Binding-site contacts:
Ligand atom OXT contacts residue PHE170 of chain 1.B at 4.2 Å.
Ligand atom NZ contacts residue ASN106 of chain 1.B at 3.5 Å (h-bond).
Ligand atom NZ contacts residue GLU55 of chain 1.B at 4.0 Å.
Ligand atom O contacts residue TRP59 of chain 1.A at 4.1 Å.
Ligand atom CG contacts residue TRP59 of chain 1.A at 4.4 Å (hydrophobic).
Ligand atom C contacts residue TYR247 of chain 1.B at 3.8 Å (hydrophobic).
Ligand atom CE contacts residue TRP59 of chain 1.A at 4.4 Å (hydrophobic).
Ligand atom C contacts residue TRP251 of chain 1.B at 4.0 Å (hydrophobic).
Ligand atom CD contacts residue ASP167 of chain 1.B at 4.1 Å.
Ligand atom C contacts residue TRP59 of chain 1.A at 3.8 Å (hydrophobic).
Ligand atom O contacts residue ARG119 of chain 1.A at 3.7 Å.
Ligand atom CD contacts residue TRP59 of chain 1.A at 3.9 Å (hydrophobic).
Ligand atom NZ contacts residue ALA114 of chain 1.B at 4.2 Å.
Ligand atom CG contacts residue PHE170 of chain 1.B at 3.7 Å (hydrophobic).
Ligand atom CB contacts residue PHE170 of chain 1.B at 4.1 Å (hydrophobic).
Ligand atom NZ contacts residue ALA120 of chain 1.B at 4.4 Å.
Ligand atom CB contacts residue TRP59 of chain 1.A at 3.7 Å (hydrophobic).
Ligand atom CD contacts residue GLU55 of chain 1.B at 3.5 Å.
Ligand atom CB contacts residue GLU55 of chain 1.B at 4.3 Å.
Ligand atom CD contacts residue ALA120 of chain 1.B at 3.8 Å (hydrophobic).
Ligand atom CE contacts residue GLU55 of chain 1.B at 4.4 Å.
Ligand atom CA contacts residue TRP251 of chain 1.B at 3.8 Å (hydrophobic).
Ligand atom OXT contacts residue TYR247 of chain 1.B at 2.9 Å (h-bond).
Ligand atom CD contacts residue PHE170 of chain 1.B at 3.9 Å (hydrophobic).
Ligand atom CE contacts residue ALA120 of chain 1.B at 4.3 Å (hydrophobic).
Ligand atom CG contacts residue GLU55 of chain 1.B at 2.9 Å.
Ligand atom O contacts residue TYR247 of chain 1.B at 3.9 Å.
Ligand atom OXT contacts residue TRP59 of chain 1.A at 3.6 Å (h-bond).
Ligand atom OXT contacts residue TRP251 of chain 1.B at 4.1 Å.

Sequence of chain 1.B:
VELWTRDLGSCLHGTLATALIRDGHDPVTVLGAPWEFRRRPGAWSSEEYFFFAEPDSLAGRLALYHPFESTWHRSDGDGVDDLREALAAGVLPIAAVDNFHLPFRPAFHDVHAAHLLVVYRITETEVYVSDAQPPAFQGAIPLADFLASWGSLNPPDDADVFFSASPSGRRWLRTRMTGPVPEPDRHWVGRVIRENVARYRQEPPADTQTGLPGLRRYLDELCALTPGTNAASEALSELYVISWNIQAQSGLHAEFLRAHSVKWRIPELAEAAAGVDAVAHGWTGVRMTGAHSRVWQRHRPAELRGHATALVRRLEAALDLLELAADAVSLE

The protein below binds the small molecule below.
Small molecule (SMILES): N[C@@H](CCCC[NH3+])C(=O)O

Sequence of chain 1.A:
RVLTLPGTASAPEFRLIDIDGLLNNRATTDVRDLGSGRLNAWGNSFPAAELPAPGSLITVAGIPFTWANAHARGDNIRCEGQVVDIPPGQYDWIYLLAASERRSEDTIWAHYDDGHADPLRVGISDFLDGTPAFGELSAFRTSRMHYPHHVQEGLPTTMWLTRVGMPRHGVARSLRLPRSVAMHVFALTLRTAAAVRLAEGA